Sequence of chain 1.A:
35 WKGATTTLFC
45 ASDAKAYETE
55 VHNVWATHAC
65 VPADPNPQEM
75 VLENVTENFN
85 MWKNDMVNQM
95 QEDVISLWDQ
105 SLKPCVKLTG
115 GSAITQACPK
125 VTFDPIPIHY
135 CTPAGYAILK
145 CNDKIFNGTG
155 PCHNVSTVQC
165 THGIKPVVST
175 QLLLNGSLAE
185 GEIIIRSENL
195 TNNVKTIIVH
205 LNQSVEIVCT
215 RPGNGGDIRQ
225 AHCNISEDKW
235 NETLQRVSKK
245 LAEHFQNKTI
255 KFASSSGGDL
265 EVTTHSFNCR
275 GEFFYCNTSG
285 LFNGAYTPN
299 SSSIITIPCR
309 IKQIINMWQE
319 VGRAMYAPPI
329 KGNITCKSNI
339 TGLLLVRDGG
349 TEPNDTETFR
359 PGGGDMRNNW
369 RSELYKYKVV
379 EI

The small molecule below binds the protein below.
Small molecule (SMILES): CC(=O)N[C@@H]1[C@@H](O)[C@H](O)[C@@H](CO)O[C@H]1O

Binding-site contacts:
Ligand atom N2 contacts residue SER258 of chain 1.A at 3.7 Å.
Ligand atom C1 contacts residue GLY284 of chain 1.A at 4.4 Å.
Ligand atom O7 contacts residue ALA257 of chain 1.A at 3.8 Å.
Ligand atom C5 contacts residue ASN287 of chain 1.A at 4.2 Å.
Ligand atom C2 contacts residue ASN287 of chain 1.A at 3.8 Å.
Ligand atom O5 contacts residue SER283 of chain 1.A at 3.2 Å.
Ligand atom C3 contacts residue ASN287 of chain 1.A at 3.8 Å.
Ligand atom O7 contacts residue SER258 of chain 1.A at 3.5 Å (h-bond).
Ligand atom C1 contacts residue SER283 of chain 1.A at 3.0 Å.
Ligand atom C8 contacts residue SER258 of chain 1.A at 3.3 Å.
Ligand atom O5 contacts residue GLY284 of chain 1.A at 4.0 Å.
Ligand atom C7 contacts residue SER258 of chain 1.A at 3.4 Å.
Ligand atom O6 contacts residue GLY284 of chain 1.A at 4.0 Å.
Ligand atom C8 contacts residue SER283 of chain 1.A at 4.5 Å.
Ligand atom C5 contacts residue SER283 of chain 1.A at 4.5 Å.
Ligand atom C2 contacts residue SER283 of chain 1.A at 4.1 Å.
Ligand atom C1 contacts residue ASN287 of chain 1.A at 3.4 Å.
Ligand atom N2 contacts residue ASN287 of chain 1.A at 3.6 Å.
Ligand atom O5 contacts residue ASN287 of chain 1.A at 4.3 Å.
Ligand atom C1 contacts residue SER258 of chain 1.A at 3.9 Å.
Ligand atom C2 contacts residue SER258 of chain 1.A at 3.9 Å.
Ligand atom O6 contacts residue SER283 of chain 1.A at 4.2 Å.